This small molecule binds to this protein.
Small molecule (SMILES): CC(=O)Nc1ccc(C(=O)O)cc1

Sequence of chain 1.B:
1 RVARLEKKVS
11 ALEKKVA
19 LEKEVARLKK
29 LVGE

Binding-site contacts:
Ligand atom C4 contacts residue ARG1 of chain 1.B at 3.7 Å.
Ligand atom C7 contacts residue ARG4 of chain 1.B at 4.3 Å.
Ligand atom C7 contacts residue VAL2 of chain 1.B at 3.4 Å (hydrophobic).
Ligand atom C3 contacts residue ARG1 of chain 1.B at 2.5 Å.
Ligand atom O1 contacts residue VAL2 of chain 1.B at 3.5 Å (h-bond).
Ligand atom C7 contacts residue ALA3 of chain 1.B at 4.1 Å (hydrophobic).
Ligand atom C1 contacts residue ARG1 of chain 1.B at 4.3 Å.
Ligand atom C7 contacts residue ARG1 of chain 1.B at 1.4 Å.
Ligand atom O1 contacts residue ARG1 of chain 1.B at 2.3 Å (salt-bridge).
Ligand atom O1 contacts residue ARG4 of chain 1.B at 3.2 Å (salt-bridge).
Ligand atom C2 contacts residue ARG1 of chain 1.B at 2.9 Å.
Ligand atom O1 contacts residue ALA3 of chain 1.B at 3.6 Å.